Sequence of chain 1.B:
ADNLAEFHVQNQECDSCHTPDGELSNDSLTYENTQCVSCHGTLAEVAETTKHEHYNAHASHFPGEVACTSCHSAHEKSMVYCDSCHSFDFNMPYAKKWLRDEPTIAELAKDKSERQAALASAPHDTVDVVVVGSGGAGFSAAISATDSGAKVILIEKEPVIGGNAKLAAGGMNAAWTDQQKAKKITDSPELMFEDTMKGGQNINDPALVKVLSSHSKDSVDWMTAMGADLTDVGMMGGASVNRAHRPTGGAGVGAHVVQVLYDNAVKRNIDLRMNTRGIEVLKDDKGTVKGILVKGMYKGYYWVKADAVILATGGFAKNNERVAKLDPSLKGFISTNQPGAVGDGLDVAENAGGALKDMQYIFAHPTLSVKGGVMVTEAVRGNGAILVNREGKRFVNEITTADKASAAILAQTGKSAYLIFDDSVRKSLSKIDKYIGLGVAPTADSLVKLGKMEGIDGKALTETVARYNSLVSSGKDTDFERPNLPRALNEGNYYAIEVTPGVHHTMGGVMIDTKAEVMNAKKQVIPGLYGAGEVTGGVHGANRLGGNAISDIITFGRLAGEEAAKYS

Binding-site contacts:
Ligand atom O7 contacts residue GLY546 of chain 1.B at 3.2 Å.
Ligand atom C4 contacts residue HIS504 of chain 1.B at 4.2 Å.
Ligand atom C6 contacts residue ARG544 of chain 1.B at 3.4 Å.
Ligand atom C4 contacts residue MET375 of chain 1.B at 3.9 Å (hydrophobic).
Ligand atom O7 contacts residue GLY547 of chain 1.B at 2.7 Å (h-bond).
Ligand atom O contacts residue HIS365 of chain 1.B at 2.8 Å (h-bond).
Ligand atom C contacts residue GLU378 of chain 1.B at 3.7 Å.
Ligand atom C6 contacts residue GLY546 of chain 1.B at 3.9 Å.
Ligand atom OXT contacts residue THR377 of chain 1.B at 2.5 Å (h-bond).
Ligand atom C contacts residue FAD1 of chain 1.O at 4.1 Å.
Ligand atom O8 contacts residue FAD1 of chain 1.O at 3.2 Å.
Ligand atom C contacts residue THR377 of chain 1.B at 3.4 Å.
Ligand atom C contacts residue MET236 of chain 1.B at 4.1 Å (hydrophobic).
Ligand atom O7 contacts residue ARG544 of chain 1.B at 2.6 Å (salt-bridge).
Ligand atom C6 contacts residue FAD1 of chain 1.O at 3.3 Å.
Ligand atom O contacts residue VAL376 of chain 1.B at 4.2 Å.
Ligand atom C5 contacts residue GLY546 of chain 1.B at 4.2 Å.
Ligand atom OXT contacts residue FAD1 of chain 1.O at 3.8 Å.
Ligand atom O7 contacts residue LEU545 of chain 1.B at 4.1 Å.
Ligand atom C4 contacts residue HIS365 of chain 1.B at 4.1 Å.
Ligand atom OXT contacts residue ALA169 of chain 1.B at 3.9 Å.
Ligand atom OXT contacts residue GLY170 of chain 1.B at 3.1 Å (h-bond).
Ligand atom OXT contacts residue MET375 of chain 1.B at 3.9 Å.
Ligand atom O8 contacts residue HIS504 of chain 1.B at 2.9 Å (h-bond).
Ligand atom C contacts residue HIS365 of chain 1.B at 3.9 Å.
Ligand atom OXT contacts residue MET236 of chain 1.B at 3.9 Å.
Ligand atom C5 contacts residue FAD1 of chain 1.O at 3.4 Å.
Ligand atom O7 contacts residue FAD1 of chain 1.O at 2.9 Å.
Ligand atom C contacts residue GLY170 of chain 1.B at 4.3 Å.
Ligand atom C6 contacts residue GLY547 of chain 1.B at 3.8 Å.
Ligand atom O contacts residue GLU378 of chain 1.B at 2.8 Å (salt-bridge).
Ligand atom O contacts residue MET375 of chain 1.B at 3.6 Å.
Ligand atom C4 contacts residue FAD1 of chain 1.O at 3.4 Å.
Ligand atom C5 contacts residue MET236 of chain 1.B at 3.8 Å (hydrophobic).
Ligand atom OXT contacts residue GLU378 of chain 1.B at 3.8 Å.
Ligand atom C6 contacts residue HIS504 of chain 1.B at 4.0 Å.
Ligand atom O contacts residue THR377 of chain 1.B at 3.3 Å.
Ligand atom C5 contacts residue GLY547 of chain 1.B at 4.1 Å.
Ligand atom O8 contacts residue ARG544 of chain 1.B at 2.8 Å (salt-bridge).
Ligand atom C contacts residue MET375 of chain 1.B at 3.8 Å (hydrophobic).

A protein and the small-molecule ligand that binds it are described below.
Small molecule (SMILES): O=C(O)/C=C/C(=O)O